The small molecule below binds the protein below.
Small molecule (SMILES): Cc1ccc(CNC(=O)C2CCC2)cn1

Sequence of chain 1.A:
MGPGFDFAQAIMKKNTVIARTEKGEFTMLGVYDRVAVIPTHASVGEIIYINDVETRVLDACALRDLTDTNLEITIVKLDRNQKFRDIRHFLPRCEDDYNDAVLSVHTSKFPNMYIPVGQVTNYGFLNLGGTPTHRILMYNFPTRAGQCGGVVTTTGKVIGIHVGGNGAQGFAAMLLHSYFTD

Binding-site contacts:
Ligand atom C8 contacts residue PHE7 of chain 1.A at 4.2 Å (hydrophobic).
Ligand atom C9 contacts residue PHE90 of chain 1.A at 3.1 Å (hydrophobic).
Ligand atom C11 contacts residue ALA10 of chain 1.A at 3.6 Å (hydrophobic).
Ligand atom C5 contacts residue ALA10 of chain 1.A at 4.4 Å (hydrophobic).
Ligand atom N1 contacts residue GLN9 of chain 1.A at 4.0 Å.
Ligand atom O contacts residue ALA10 of chain 1.A at 3.9 Å.
Ligand atom C7 contacts residue ARG85 of chain 1.A at 4.4 Å.
Ligand atom C4 contacts residue ALA10 of chain 1.A at 3.6 Å (hydrophobic).
Ligand atom C9 contacts residue PHE7 of chain 1.A at 4.0 Å (hydrophobic).
Ligand atom C8 contacts residue ARG85 of chain 1.A at 4.1 Å.
Ligand atom C6 contacts residue ALA10 of chain 1.A at 3.6 Å (hydrophobic).
Ligand atom C1 contacts residue ALA10 of chain 1.A at 3.5 Å (hydrophobic).
Ligand atom N contacts residue ALA10 of chain 1.A at 4.0 Å.
Ligand atom C10 contacts residue ILE11 of chain 1.A at 3.8 Å (hydrophobic).
Ligand atom C10 contacts residue PHE7 of chain 1.A at 4.2 Å (hydrophobic).
Ligand atom C10 contacts residue ARG85 of chain 1.A at 3.9 Å.
Ligand atom C7 contacts residue PHE7 of chain 1.A at 4.3 Å (hydrophobic).
Ligand atom C contacts residue ALA10 of chain 1.A at 3.8 Å (hydrophobic).
Ligand atom C contacts residue GLN9 of chain 1.A at 3.7 Å.
Ligand atom N1 contacts residue ASP6 of chain 1.A at 3.3 Å (salt-bridge).
Ligand atom N1 contacts residue ALA10 of chain 1.A at 3.6 Å.
Ligand atom C3 contacts residue ALA10 of chain 1.A at 3.4 Å (hydrophobic).
Ligand atom C7 contacts residue ALA10 of chain 1.A at 3.8 Å (hydrophobic).
Ligand atom C11 contacts residue ASP6 of chain 1.A at 3.5 Å.
Ligand atom C6 contacts residue ARG85 of chain 1.A at 4.1 Å.
Ligand atom C2 contacts residue ALA10 of chain 1.A at 3.4 Å (hydrophobic).
Ligand atom C contacts residue LYS13 of chain 1.A at 4.5 Å.
Ligand atom C9 contacts residue ILE11 of chain 1.A at 3.8 Å (hydrophobic).
Ligand atom O contacts residue ARG85 of chain 1.A at 3.1 Å (salt-bridge).
Ligand atom C8 contacts residue PHE90 of chain 1.A at 3.2 Å (hydrophobic).
Ligand atom C1 contacts residue GLN9 of chain 1.A at 4.4 Å.
Ligand atom C10 contacts residue ALA10 of chain 1.A at 3.4 Å (hydrophobic).
Ligand atom C9 contacts residue ARG85 of chain 1.A at 4.0 Å.